Sequence of chain 1.P:
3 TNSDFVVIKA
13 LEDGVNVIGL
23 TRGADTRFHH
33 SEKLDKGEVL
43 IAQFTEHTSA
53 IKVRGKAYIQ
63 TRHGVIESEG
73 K

This protein binds this small molecule.
Small molecule (SMILES): N[C@@H](Cc1c[nH]c2ccccc12)C(=O)O

Sequence of chain 1.Q:
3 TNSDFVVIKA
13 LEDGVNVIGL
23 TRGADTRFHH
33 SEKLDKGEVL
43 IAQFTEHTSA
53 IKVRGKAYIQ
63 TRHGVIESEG

Binding-site contacts:
Ligand atom CZ2 contacts residue ALA44 of chain 1.P at 3.9 Å (hydrophobic).
Ligand atom OXT contacts residue THR47 of chain 1.P at 2.6 Å (h-bond).
Ligand atom CD1 contacts residue THR47 of chain 1.P at 3.8 Å.
Ligand atom CD1 contacts residue GLN45 of chain 1.P at 3.6 Å.
Ligand atom CD1 contacts residue SER51 of chain 1.Q at 3.5 Å.
Ligand atom CA contacts residue GLY25 of chain 1.Q at 3.5 Å.
Ligand atom N contacts residue GLY25 of chain 1.Q at 2.7 Å (h-bond).
Ligand atom O contacts residue THR47 of chain 1.P at 3.6 Å.
Ligand atom N contacts residue THR28 of chain 1.Q at 2.7 Å (h-bond).
Ligand atom CA contacts residue THR23 of chain 1.Q at 3.9 Å.
Ligand atom CB contacts residue THR28 of chain 1.Q at 3.5 Å.
Ligand atom CG contacts residue SER51 of chain 1.Q at 3.9 Å.
Ligand atom O contacts residue THR23 of chain 1.Q at 4.0 Å.
Ligand atom C contacts residue GLY25 of chain 1.Q at 3.4 Å.
Ligand atom NE1 contacts residue GLN45 of chain 1.P at 2.8 Å (h-bond).
Ligand atom C contacts residue THR47 of chain 1.P at 3.5 Å.
Ligand atom CH2 contacts residue GLY21 of chain 1.P at 3.6 Å.
Ligand atom CA contacts residue SER51 of chain 1.Q at 4.0 Å.
Ligand atom OXT contacts residue THR50 of chain 1.P at 2.9 Å (h-bond).
Ligand atom C contacts residue SER51 of chain 1.Q at 3.6 Å.
Ligand atom CB contacts residue THR23 of chain 1.Q at 3.8 Å.
Ligand atom CB contacts residue SER51 of chain 1.Q at 3.4 Å.
Ligand atom N contacts residue THR23 of chain 1.Q at 2.9 Å (h-bond).
Ligand atom N contacts residue ARG24 of chain 1.Q at 4.0 Å.
Ligand atom O contacts residue SER51 of chain 1.Q at 2.8 Å (h-bond).
Ligand atom O contacts residue GLY25 of chain 1.Q at 3.0 Å (h-bond).
Ligand atom CZ2 contacts residue THR50 of chain 1.P at 3.9 Å.
Ligand atom N contacts residue ASP27 of chain 1.Q at 3.1 Å (salt-bridge).
Ligand atom CA contacts residue THR28 of chain 1.Q at 3.1 Å.
Ligand atom O contacts residue ARG24 of chain 1.Q at 3.5 Å.
Ligand atom CE2 contacts residue GLN45 of chain 1.P at 3.9 Å.
Ligand atom CZ2 contacts residue ILE53 of chain 1.P at 4.0 Å (hydrophobic).
Ligand atom CZ3 contacts residue GLY21 of chain 1.P at 3.7 Å.
Ligand atom CE3 contacts residue HIS32 of chain 1.P at 3.9 Å.
Ligand atom OXT contacts residue HIS49 of chain 1.P at 3.7 Å.
Ligand atom CE2 contacts residue ALA44 of chain 1.P at 3.9 Å (hydrophobic).
Ligand atom OXT contacts residue GLY25 of chain 1.Q at 4.0 Å.
Ligand atom CZ3 contacts residue HIS32 of chain 1.P at 3.9 Å.
Ligand atom NE1 contacts residue ALA44 of chain 1.P at 3.7 Å.
Ligand atom C contacts residue THR50 of chain 1.P at 4.0 Å.